Binding-site contacts:
Ligand atom O5 contacts residue TYR60 of chain 27.G at 3.5 Å.
Ligand atom N2 contacts residue GLN65 of chain 27.G at 4.4 Å.
Ligand atom C7 contacts residue ASN67 of chain 27.E at 3.6 Å.
Ligand atom O6 contacts residue ASP66 of chain 27.G at 2.8 Å (salt-bridge).
Ligand atom O6 contacts residue GLN65 of chain 27.G at 4.2 Å.
Ligand atom C8 contacts residue ASN67 of chain 27.E at 3.6 Å.
Ligand atom O7 contacts residue ARG89 of chain 27.E at 4.0 Å.
Ligand atom O3 contacts residue ASN67 of chain 27.E at 4.4 Å.
Ligand atom C3 contacts residue ASP66 of chain 27.G at 4.3 Å.
Ligand atom N2 contacts residue ASN67 of chain 27.E at 3.1 Å (h-bond).
Ligand atom O4 contacts residue ASP66 of chain 27.G at 4.2 Å.
Ligand atom C5 contacts residue ASN67 of chain 27.E at 3.6 Å.
Ligand atom C3 contacts residue GLN65 of chain 27.G at 4.1 Å.
Ligand atom C2 contacts residue GLN65 of chain 27.G at 3.4 Å.
Ligand atom O3 contacts residue ASP66 of chain 27.G at 3.8 Å.
Ligand atom C6 contacts residue ASP66 of chain 27.G at 4.2 Å.
Ligand atom O7 contacts residue MET118 of chain 27.E at 3.9 Å.
Ligand atom C1 contacts residue GLN65 of chain 27.G at 3.7 Å.
Ligand atom C1 contacts residue ASN67 of chain 27.E at 1.4 Å.
Ligand atom C4 contacts residue ASN67 of chain 27.E at 4.2 Å.
Ligand atom C4 contacts residue ASP66 of chain 27.G at 3.8 Å.
Ligand atom O5 contacts residue GLN65 of chain 27.G at 3.9 Å.
Ligand atom C8 contacts residue GLN65 of chain 27.G at 3.5 Å.
Ligand atom C3 contacts residue ASN67 of chain 27.E at 3.8 Å.
Ligand atom C5 contacts residue TYR60 of chain 27.G at 4.2 Å (hydrophobic).
Ligand atom O7 contacts residue ASN67 of chain 27.E at 4.1 Å.
Ligand atom C2 contacts residue ASN67 of chain 27.E at 2.5 Å.
Ligand atom C6 contacts residue GLN65 of chain 27.G at 4.1 Å.
Ligand atom O3 contacts residue GLN65 of chain 27.G at 3.2 Å.
Ligand atom C6 contacts residue TYR60 of chain 27.G at 3.8 Å (hydrophobic).
Ligand atom O5 contacts residue ASN67 of chain 27.E at 2.4 Å (h-bond).

Sequence of chain 27.E:
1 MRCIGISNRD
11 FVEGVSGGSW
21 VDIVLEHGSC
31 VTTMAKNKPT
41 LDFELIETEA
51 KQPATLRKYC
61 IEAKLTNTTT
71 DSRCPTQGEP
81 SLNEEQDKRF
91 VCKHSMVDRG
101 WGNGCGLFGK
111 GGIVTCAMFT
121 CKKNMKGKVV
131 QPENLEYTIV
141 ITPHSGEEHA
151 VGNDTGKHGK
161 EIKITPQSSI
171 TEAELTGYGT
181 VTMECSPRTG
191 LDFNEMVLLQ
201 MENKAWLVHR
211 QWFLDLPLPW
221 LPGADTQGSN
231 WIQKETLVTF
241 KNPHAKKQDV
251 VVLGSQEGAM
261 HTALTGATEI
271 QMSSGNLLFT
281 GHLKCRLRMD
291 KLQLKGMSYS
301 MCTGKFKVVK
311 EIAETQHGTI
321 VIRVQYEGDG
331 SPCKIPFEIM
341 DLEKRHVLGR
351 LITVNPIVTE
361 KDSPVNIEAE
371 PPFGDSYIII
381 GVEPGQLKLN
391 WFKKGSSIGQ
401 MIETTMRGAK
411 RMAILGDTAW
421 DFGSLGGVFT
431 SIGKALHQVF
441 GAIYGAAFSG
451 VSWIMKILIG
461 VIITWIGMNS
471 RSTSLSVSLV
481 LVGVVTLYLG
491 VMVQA

The protein below binds the small molecule below.
Small molecule (SMILES): CC(=O)N[C@@H]1[C@@H](O)[C@H](O)[C@@H](CO)O[C@H]1O

Sequence of chain 27.G:
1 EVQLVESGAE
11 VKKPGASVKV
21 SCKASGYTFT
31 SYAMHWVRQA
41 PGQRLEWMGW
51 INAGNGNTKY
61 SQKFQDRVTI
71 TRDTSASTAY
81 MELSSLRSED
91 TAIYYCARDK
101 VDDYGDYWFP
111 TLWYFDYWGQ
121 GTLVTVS